Binding-site contacts:
Ligand atom O47 contacts residue ASP154 of chain 1.B at 3.6 Å.
Ligand atom C18 contacts residue ALA176 of chain 1.B at 4.5 Å (hydrophobic).
Ligand atom C1 contacts residue TYR177 of chain 1.B at 4.2 Å (hydrophobic).
Ligand atom O47 contacts residue ARG153 of chain 1.B at 3.4 Å (salt-bridge).
Ligand atom C24 contacts residue ALA176 of chain 1.B at 4.1 Å (hydrophobic).
Ligand atom C60 contacts residue HIS150 of chain 1.B at 3.8 Å.
Ligand atom C15 contacts residue TRP151 of chain 1.B at 3.6 Å (hydrophobic).
Ligand atom C9 contacts residue PRO146 of chain 1.B at 4.2 Å (hydrophobic).
Ligand atom C60 contacts residue TRP151 of chain 1.B at 3.6 Å (hydrophobic).
Ligand atom O49 contacts residue ASP154 of chain 1.B at 4.5 Å.
Ligand atom C40 contacts residue GLU155 of chain 1.B at 4.5 Å.
Ligand atom C60 contacts residue ARG153 of chain 1.B at 3.7 Å.
Ligand atom C0 contacts residue PRO146 of chain 1.B at 3.7 Å (hydrophobic).
Ligand atom C37 contacts residue GLU155 of chain 1.B at 4.2 Å.
Ligand atom O47 contacts residue GLU155 of chain 1.B at 3.7 Å.
Ligand atom C1 contacts residue PRO146 of chain 1.B at 4.5 Å (hydrophobic).
Ligand atom O63 contacts residue TRP151 of chain 1.B at 3.7 Å.
Ligand atom C9 contacts residue TYR177 of chain 1.B at 4.3 Å (hydrophobic).
Ligand atom C18 contacts residue TRP151 of chain 1.B at 3.9 Å (hydrophobic).
Ligand atom C9 contacts residue TRP151 of chain 1.B at 3.9 Å (hydrophobic).
Ligand atom O34 contacts residue ALA176 of chain 1.B at 4.4 Å.
Ligand atom C24 contacts residue TRP151 of chain 1.B at 3.9 Å (hydrophobic).
Ligand atom O63 contacts residue HIS150 of chain 1.B at 3.3 Å (h-bond).
Ligand atom C21 contacts residue TRP151 of chain 1.B at 3.8 Å (hydrophobic).
Ligand atom C12 contacts residue TYR177 of chain 1.B at 4.3 Å (hydrophobic).
Ligand atom C37 contacts residue ASN174 of chain 1.B at 4.0 Å.
Ligand atom C0 contacts residue VAL142 of chain 1.B at 4.1 Å (hydrophobic).
Ligand atom C12 contacts residue TRP151 of chain 1.B at 4.4 Å (hydrophobic).
Ligand atom O49 contacts residue GLU155 of chain 1.B at 3.7 Å.
Ligand atom O47 contacts residue ASN174 of chain 1.B at 3.9 Å.
Ligand atom C12 contacts residue ALA180 of chain 1.B at 4.0 Å (hydrophobic).
Ligand atom C1 contacts residue ALA180 of chain 1.B at 3.8 Å (hydrophobic).
Ligand atom C1 contacts residue SER181 of chain 1.B at 4.0 Å.
Ligand atom C27 contacts residue TRP151 of chain 1.B at 4.0 Å (hydrophobic).
Ligand atom C18 contacts residue TYR177 of chain 1.B at 4.5 Å (hydrophobic).
Ligand atom C35 contacts residue ARG153 of chain 1.B at 4.2 Å.
Ligand atom C36 contacts residue GLU155 of chain 1.B at 3.8 Å.
Ligand atom C60 contacts residue ASN174 of chain 1.B at 4.0 Å.
Ligand atom C37 contacts residue ARG153 of chain 1.B at 4.2 Å.

Sequence of chain 1.B:
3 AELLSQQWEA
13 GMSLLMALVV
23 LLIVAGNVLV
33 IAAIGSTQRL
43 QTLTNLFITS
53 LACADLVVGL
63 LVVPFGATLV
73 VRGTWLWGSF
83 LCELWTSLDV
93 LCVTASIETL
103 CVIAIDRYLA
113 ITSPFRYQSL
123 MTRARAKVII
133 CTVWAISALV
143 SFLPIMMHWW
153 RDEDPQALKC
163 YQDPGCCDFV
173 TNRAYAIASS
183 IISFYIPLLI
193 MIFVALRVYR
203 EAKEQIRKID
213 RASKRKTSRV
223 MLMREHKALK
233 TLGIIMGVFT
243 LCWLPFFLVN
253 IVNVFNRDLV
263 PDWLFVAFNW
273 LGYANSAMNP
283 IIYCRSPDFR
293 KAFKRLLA

A small-molecule ligand and the protein it binds are described below.
Small molecule (SMILES): CCCCCCCCCC(=O)N(CCO)C[C@@H](O)[C@@H](O)[C@@H](O)[C@@H](O)CO